The small molecule below binds the protein below.
Small molecule (SMILES): CC(=O)N[C@@H]1[C@@H](O)[C@H](O)[C@@H](CO)O[C@H]1O

Sequence of chain 2.A:
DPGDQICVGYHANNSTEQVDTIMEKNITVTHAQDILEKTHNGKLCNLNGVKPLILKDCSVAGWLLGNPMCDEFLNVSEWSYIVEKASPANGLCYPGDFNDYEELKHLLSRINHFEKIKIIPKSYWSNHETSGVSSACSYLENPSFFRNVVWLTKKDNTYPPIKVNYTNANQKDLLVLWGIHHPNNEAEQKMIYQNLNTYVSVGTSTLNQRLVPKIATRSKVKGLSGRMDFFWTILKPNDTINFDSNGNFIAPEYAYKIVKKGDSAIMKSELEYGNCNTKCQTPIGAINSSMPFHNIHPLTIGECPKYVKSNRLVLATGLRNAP

Binding-site contacts:
Ligand atom C5 contacts residue ASN27 of chain 2.A at 3.7 Å.
Ligand atom O7 contacts residue ASN27 of chain 2.A at 4.3 Å.
Ligand atom C2 contacts residue ASN27 of chain 2.A at 2.3 Å.
Ligand atom C1 contacts residue ASN27 of chain 2.A at 1.4 Å.
Ligand atom C7 contacts residue ASN27 of chain 2.A at 3.7 Å.
Ligand atom C3 contacts residue ASN27 of chain 2.A at 3.7 Å.
Ligand atom N2 contacts residue ASN27 of chain 2.A at 2.7 Å (h-bond).
Ligand atom C4 contacts residue ASN27 of chain 2.A at 4.2 Å.
Ligand atom O5 contacts residue ASN27 of chain 2.A at 2.4 Å (h-bond).